Sequence of chain 1.B:
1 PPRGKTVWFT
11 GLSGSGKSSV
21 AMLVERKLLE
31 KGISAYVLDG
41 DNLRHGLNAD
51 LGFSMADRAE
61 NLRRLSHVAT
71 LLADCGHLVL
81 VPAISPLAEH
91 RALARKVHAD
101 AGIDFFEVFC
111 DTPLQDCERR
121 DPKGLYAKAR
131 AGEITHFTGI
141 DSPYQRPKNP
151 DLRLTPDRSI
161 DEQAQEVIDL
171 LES

This protein binds this small molecule.
Small molecule (SMILES): Nc1ncnc2c1ncn2[C@@H]1O[C@H](CO[P](=O)(O)OS(=O)(=O)O)[C@@H](O)[C@H]1O

Binding-site contacts:
Ligand atom C2' contacts residue LEU125 of chain 1.B at 3.5 Å (hydrophobic).
Ligand atom O2B contacts residue ARG44 of chain 1.B at 2.9 Å (salt-bridge).
Ligand atom O2A contacts residue ALA83 of chain 1.B at 3.2 Å.
Ligand atom O3' contacts residue ANP1 of chain 1.P at 2.6 Å (h-bond).
Ligand atom O1A contacts residue ASN61 of chain 1.B at 3.0 Å (h-bond).
Ligand atom C4 contacts residue PHE53 of chain 1.B at 3.5 Å (hydrophobic).
Ligand atom N1 contacts residue THR138 of chain 1.B at 3.5 Å (h-bond).
Ligand atom O2A contacts residue ILE84 of chain 1.B at 2.8 Å (h-bond).
Ligand atom N1 contacts residue ARG58 of chain 1.B at 2.8 Å (salt-bridge).
Ligand atom O1B contacts residue ARG58 of chain 1.B at 2.9 Å (salt-bridge).
Ligand atom C5 contacts residue PHE53 of chain 1.B at 3.6 Å (hydrophobic).
Ligand atom O4' contacts residue PHE53 of chain 1.B at 3.2 Å.
Ligand atom N6 contacts residue HIS136 of chain 1.B at 3.0 Å (h-bond).
Ligand atom N1 contacts residue PHE137 of chain 1.B at 3.4 Å.
Ligand atom C5 contacts residue PHE137 of chain 1.B at 3.7 Å (hydrophobic).
Ligand atom O2B contacts residue ARG58 of chain 1.B at 3.5 Å.
Ligand atom O2' contacts residue LEU125 of chain 1.B at 3.4 Å.
Ligand atom N9 contacts residue PHE53 of chain 1.B at 3.3 Å.
Ligand atom O5' contacts residue ARG44 of chain 1.B at 3.6 Å.
Ligand atom O3B contacts residue ILE84 of chain 1.B at 3.3 Å (h-bond).
Ligand atom O3B contacts residue LEU62 of chain 1.B at 3.4 Å.
Ligand atom N6 contacts residue ARG58 of chain 1.B at 3.6 Å.
Ligand atom O1B contacts residue PRO86 of chain 1.B at 3.3 Å.
Ligand atom C2 contacts residue ILE84 of chain 1.B at 3.6 Å (hydrophobic).
Ligand atom C8 contacts residue PHE53 of chain 1.B at 3.3 Å (hydrophobic).
Ligand atom N7 contacts residue PHE53 of chain 1.B at 3.5 Å.
Ligand atom C3' contacts residue ANP1 of chain 1.P at 3.4 Å.
Ligand atom C2 contacts residue THR138 of chain 1.B at 3.5 Å.
Ligand atom O1A contacts residue ARG44 of chain 1.B at 2.8 Å (salt-bridge).
Ligand atom N3 contacts residue ILE84 of chain 1.B at 3.6 Å.
Ligand atom C2 contacts residue ARG58 of chain 1.B at 3.4 Å.
Ligand atom O2' contacts residue LYS123 of chain 1.B at 3.7 Å.
Ligand atom N3 contacts residue PHE137 of chain 1.B at 3.6 Å.
Ligand atom C5' contacts residue ILE84 of chain 1.B at 3.5 Å (hydrophobic).
Ligand atom C2 contacts residue PHE137 of chain 1.B at 3.7 Å (hydrophobic).
Ligand atom O2B contacts residue ASN61 of chain 1.B at 3.1 Å (h-bond).
Ligand atom N6 contacts residue PHE137 of chain 1.B at 3.6 Å.
Ligand atom O3B contacts residue SER85 of chain 1.B at 2.9 Å (h-bond).
Ligand atom C6 contacts residue ARG58 of chain 1.B at 3.5 Å.
Ligand atom C6 contacts residue PHE137 of chain 1.B at 3.3 Å (hydrophobic).